Sequence of chain 1.E:
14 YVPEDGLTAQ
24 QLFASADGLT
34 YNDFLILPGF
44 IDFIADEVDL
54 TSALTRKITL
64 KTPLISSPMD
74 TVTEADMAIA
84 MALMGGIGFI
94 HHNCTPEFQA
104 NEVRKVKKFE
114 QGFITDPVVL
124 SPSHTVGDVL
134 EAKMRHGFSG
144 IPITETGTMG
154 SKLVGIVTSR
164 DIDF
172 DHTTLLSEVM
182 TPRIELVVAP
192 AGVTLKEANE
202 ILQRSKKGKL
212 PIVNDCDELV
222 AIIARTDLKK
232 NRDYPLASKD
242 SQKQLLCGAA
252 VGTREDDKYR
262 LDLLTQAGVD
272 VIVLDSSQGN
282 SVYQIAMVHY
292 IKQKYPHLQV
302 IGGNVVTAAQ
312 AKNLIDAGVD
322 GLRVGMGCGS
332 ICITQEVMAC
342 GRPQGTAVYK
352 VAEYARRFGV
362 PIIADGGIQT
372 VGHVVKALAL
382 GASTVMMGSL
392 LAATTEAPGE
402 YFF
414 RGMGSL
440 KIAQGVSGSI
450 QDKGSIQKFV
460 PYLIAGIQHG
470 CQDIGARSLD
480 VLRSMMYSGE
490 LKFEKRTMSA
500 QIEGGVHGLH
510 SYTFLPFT

The small molecule below binds the protein below.
Small molecule (SMILES): O=c1[nH]cnc2c1ncn2[C@@H]1O[C@H](COP(=O)(O)O)[C@@H](O)[C@H]1O

Binding-site contacts:
Ligand atom O3P contacts residue GLY330 of chain 1.E at 3.9 Å.
Ligand atom O2P contacts residue GLY368 of chain 1.E at 3.8 Å.
Ligand atom C6 contacts residue NAD1 of chain 1.DA at 3.9 Å.
Ligand atom O1P contacts residue SER331 of chain 1.E at 3.7 Å.
Ligand atom N1 contacts residue NAD1 of chain 1.DA at 3.7 Å.
Ligand atom C5 contacts residue NAD1 of chain 1.DA at 3.9 Å.
Ligand atom C2 contacts residue CYS333 of chain 1.E at 3.3 Å (hydrophobic).
Ligand atom O3' contacts residue ASP366 of chain 1.E at 2.8 Å (salt-bridge).
Ligand atom O2' contacts residue ARG324 of chain 1.E at 2.9 Å (salt-bridge).
Ligand atom O2P contacts residue GLY389 of chain 1.E at 3.3 Å (h-bond).
Ligand atom O3' contacts residue GLY367 of chain 1.E at 3.5 Å (h-bond).
Ligand atom O5' contacts residue GLY330 of chain 1.E at 3.5 Å.
Ligand atom O6 contacts residue GLY415 of chain 1.E at 3.1 Å.
Ligand atom C8 contacts residue MET72 of chain 1.E at 3.4 Å (hydrophobic).
Ligand atom O1P contacts residue SER390 of chain 1.E at 2.5 Å (h-bond).
Ligand atom O5' contacts residue GLY367 of chain 1.E at 3.9 Å.
Ligand atom O3P contacts residue GLY368 of chain 1.E at 3.6 Å.
Ligand atom C4 contacts residue NAD1 of chain 1.DA at 3.7 Å.
Ligand atom O2' contacts residue ASP366 of chain 1.E at 3.7 Å.
Ligand atom O3P contacts residue SER331 of chain 1.E at 2.8 Å (h-bond).
Ligand atom O5' contacts residue SER331 of chain 1.E at 3.3 Å (h-bond).
Ligand atom O6 contacts residue GLY417 of chain 1.E at 2.4 Å (h-bond).
Ligand atom P contacts residue SER390 of chain 1.E at 3.8 Å.
Ligand atom N7 contacts residue MET416 of chain 1.E at 3.4 Å (h-bond).
Ligand atom N7 contacts residue MET72 of chain 1.E at 3.9 Å.
Ligand atom P contacts residue SER331 of chain 1.E at 3.6 Å.
Ligand atom C2 contacts residue NAD1 of chain 1.DA at 3.5 Å.
Ligand atom C6 contacts residue MET416 of chain 1.E at 3.7 Å (hydrophobic).
Ligand atom N3 contacts residue CYS333 of chain 1.E at 3.6 Å (h-bond).
Ligand atom C2 contacts residue THR335 of chain 1.E at 3.9 Å.
Ligand atom N1 contacts residue GLN443 of chain 1.E at 2.7 Å (h-bond).
Ligand atom C6 contacts residue GLY417 of chain 1.E at 3.5 Å.
Ligand atom P contacts residue GLY389 of chain 1.E at 3.9 Å.
Ligand atom C6 contacts residue GLN443 of chain 1.E at 3.9 Å.
Ligand atom O6 contacts residue MET416 of chain 1.E at 2.9 Å (h-bond).
Ligand atom C5 contacts residue MET416 of chain 1.E at 3.9 Å (hydrophobic).
Ligand atom O1P contacts residue GLY389 of chain 1.E at 3.2 Å.
Ligand atom O2P contacts residue GLY367 of chain 1.E at 3.5 Å.
Ligand atom C2 contacts residue GLN443 of chain 1.E at 3.3 Å.
Ligand atom N3 contacts residue NAD1 of chain 1.DA at 3.1 Å.